Sequence of chain 1.K:
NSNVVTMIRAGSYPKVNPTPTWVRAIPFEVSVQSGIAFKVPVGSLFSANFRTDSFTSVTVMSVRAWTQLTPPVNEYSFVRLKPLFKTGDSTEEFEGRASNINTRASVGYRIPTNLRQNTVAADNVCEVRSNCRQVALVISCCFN

Binding-site contacts:
Ligand atom C6 contacts residue ARG125 of chain 1.J at 3.8 Å.
Ligand atom O4 contacts residue ARG125 of chain 1.J at 3.8 Å.
Ligand atom C5 contacts residue THR21 of chain 1.K at 4.3 Å.
Ligand atom N3 contacts residue SER17 of chain 1.K at 4.3 Å.
Ligand atom OP3 contacts residue ILE23 of chain 1.K at 3.5 Å.
Ligand atom OP2 contacts residue ARG131 of chain 1.J at 4.1 Å.
Ligand atom C4 contacts residue ASN16 of chain 1.K at 4.3 Å.
Ligand atom N3 contacts residue ASN16 of chain 1.K at 3.3 Å (h-bond).
Ligand atom O2 contacts residue ASN16 of chain 1.K at 3.4 Å (h-bond).
Ligand atom OP1 contacts residue ARG125 of chain 1.J at 3.0 Å (salt-bridge).
Ligand atom C2 contacts residue ARG125 of chain 1.J at 4.0 Å.
Ligand atom C5' contacts residue ARG125 of chain 1.J at 4.5 Å.
Ligand atom O5' contacts residue ARG125 of chain 1.J at 3.3 Å (salt-bridge).
Ligand atom OP3 contacts residue SER77 of chain 1.J at 4.2 Å.
Ligand atom N1 contacts residue ARG125 of chain 1.J at 4.0 Å.
Ligand atom OP2 contacts residue SER77 of chain 1.J at 4.1 Å.
Ligand atom C4 contacts residue SER17 of chain 1.K at 4.0 Å.
Ligand atom C3' contacts residue ARG125 of chain 1.J at 3.5 Å.
Ligand atom O5' contacts residue ARG131 of chain 1.J at 2.9 Å (salt-bridge).
Ligand atom O4 contacts residue THR21 of chain 1.K at 4.3 Å.
Ligand atom P contacts residue ILE23 of chain 1.K at 3.9 Å.
Ligand atom P contacts residue ARG125 of chain 1.J at 3.8 Å.
Ligand atom C2 contacts residue ASN16 of chain 1.K at 3.7 Å.
Ligand atom C5' contacts residue ARG131 of chain 1.J at 3.6 Å.
Ligand atom OP3 contacts residue ARG125 of chain 1.J at 3.2 Å.
Ligand atom OP1 contacts residue ARG131 of chain 1.J at 3.3 Å (salt-bridge).
Ligand atom OP2 contacts residue ILE23 of chain 1.K at 4.0 Å.
Ligand atom C5' contacts residue MET76 of chain 1.J at 4.5 Å (hydrophobic).
Ligand atom O2 contacts residue ARG125 of chain 1.J at 4.2 Å.
Ligand atom O3' contacts residue ARG125 of chain 1.J at 4.1 Å.
Ligand atom C4 contacts residue ARG125 of chain 1.J at 3.6 Å.
Ligand atom OP1 contacts residue ILE23 of chain 1.K at 3.6 Å.
Ligand atom P contacts residue ARG131 of chain 1.J at 3.5 Å.
Ligand atom O4 contacts residue SER17 of chain 1.K at 3.2 Å.
Ligand atom C5 contacts residue ARG125 of chain 1.J at 3.8 Å.
Ligand atom N3 contacts residue ARG125 of chain 1.J at 3.8 Å.
Ligand atom C2' contacts residue ARG125 of chain 1.J at 4.0 Å.

Sequence of chain 1.J:
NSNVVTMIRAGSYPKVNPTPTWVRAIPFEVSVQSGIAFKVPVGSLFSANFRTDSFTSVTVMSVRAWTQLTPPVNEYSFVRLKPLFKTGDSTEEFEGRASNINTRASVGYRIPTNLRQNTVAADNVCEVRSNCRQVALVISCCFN

The small molecule below binds the protein below.
Small molecule (SMILES): CO[P](=O)(O)O[C@H]1[C@@H](O)[C@H](n2ccc(=O)[nH]c2=O)O[C@@H]1COP(=O)(O)O